Sequence of chain 1.F:
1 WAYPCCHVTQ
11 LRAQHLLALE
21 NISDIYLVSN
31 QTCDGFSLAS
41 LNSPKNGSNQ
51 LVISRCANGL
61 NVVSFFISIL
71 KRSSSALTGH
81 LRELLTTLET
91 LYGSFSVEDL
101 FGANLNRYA

A small-molecule ligand and the protein it binds are described below.
Small molecule (SMILES): CC(=O)N[C@@H]1[C@@H](O)[C@H](O)[C@@H](CO)O[C@H]1O

Binding-site contacts:
Ligand atom C4 contacts residue ASN46 of chain 1.F at 4.3 Å.
Ligand atom O7 contacts residue GLY47 of chain 1.F at 4.1 Å.
Ligand atom O5 contacts residue ASN46 of chain 1.F at 2.5 Å (h-bond).
Ligand atom C1 contacts residue ASN46 of chain 1.F at 1.5 Å.
Ligand atom N2 contacts residue ASN46 of chain 1.F at 3.0 Å (h-bond).
Ligand atom C1 contacts residue GLY47 of chain 1.F at 3.6 Å.
Ligand atom C7 contacts residue GLY47 of chain 1.F at 4.1 Å.
Ligand atom C5 contacts residue ASN46 of chain 1.F at 3.7 Å.
Ligand atom C2 contacts residue ASN46 of chain 1.F at 2.6 Å.
Ligand atom C3 contacts residue ASN46 of chain 1.F at 3.9 Å.
Ligand atom N2 contacts residue GLY47 of chain 1.F at 3.2 Å.
Ligand atom C7 contacts residue ASN46 of chain 1.F at 4.0 Å.
Ligand atom C2 contacts residue GLY47 of chain 1.F at 4.0 Å.